Sequence of chain 1.C:
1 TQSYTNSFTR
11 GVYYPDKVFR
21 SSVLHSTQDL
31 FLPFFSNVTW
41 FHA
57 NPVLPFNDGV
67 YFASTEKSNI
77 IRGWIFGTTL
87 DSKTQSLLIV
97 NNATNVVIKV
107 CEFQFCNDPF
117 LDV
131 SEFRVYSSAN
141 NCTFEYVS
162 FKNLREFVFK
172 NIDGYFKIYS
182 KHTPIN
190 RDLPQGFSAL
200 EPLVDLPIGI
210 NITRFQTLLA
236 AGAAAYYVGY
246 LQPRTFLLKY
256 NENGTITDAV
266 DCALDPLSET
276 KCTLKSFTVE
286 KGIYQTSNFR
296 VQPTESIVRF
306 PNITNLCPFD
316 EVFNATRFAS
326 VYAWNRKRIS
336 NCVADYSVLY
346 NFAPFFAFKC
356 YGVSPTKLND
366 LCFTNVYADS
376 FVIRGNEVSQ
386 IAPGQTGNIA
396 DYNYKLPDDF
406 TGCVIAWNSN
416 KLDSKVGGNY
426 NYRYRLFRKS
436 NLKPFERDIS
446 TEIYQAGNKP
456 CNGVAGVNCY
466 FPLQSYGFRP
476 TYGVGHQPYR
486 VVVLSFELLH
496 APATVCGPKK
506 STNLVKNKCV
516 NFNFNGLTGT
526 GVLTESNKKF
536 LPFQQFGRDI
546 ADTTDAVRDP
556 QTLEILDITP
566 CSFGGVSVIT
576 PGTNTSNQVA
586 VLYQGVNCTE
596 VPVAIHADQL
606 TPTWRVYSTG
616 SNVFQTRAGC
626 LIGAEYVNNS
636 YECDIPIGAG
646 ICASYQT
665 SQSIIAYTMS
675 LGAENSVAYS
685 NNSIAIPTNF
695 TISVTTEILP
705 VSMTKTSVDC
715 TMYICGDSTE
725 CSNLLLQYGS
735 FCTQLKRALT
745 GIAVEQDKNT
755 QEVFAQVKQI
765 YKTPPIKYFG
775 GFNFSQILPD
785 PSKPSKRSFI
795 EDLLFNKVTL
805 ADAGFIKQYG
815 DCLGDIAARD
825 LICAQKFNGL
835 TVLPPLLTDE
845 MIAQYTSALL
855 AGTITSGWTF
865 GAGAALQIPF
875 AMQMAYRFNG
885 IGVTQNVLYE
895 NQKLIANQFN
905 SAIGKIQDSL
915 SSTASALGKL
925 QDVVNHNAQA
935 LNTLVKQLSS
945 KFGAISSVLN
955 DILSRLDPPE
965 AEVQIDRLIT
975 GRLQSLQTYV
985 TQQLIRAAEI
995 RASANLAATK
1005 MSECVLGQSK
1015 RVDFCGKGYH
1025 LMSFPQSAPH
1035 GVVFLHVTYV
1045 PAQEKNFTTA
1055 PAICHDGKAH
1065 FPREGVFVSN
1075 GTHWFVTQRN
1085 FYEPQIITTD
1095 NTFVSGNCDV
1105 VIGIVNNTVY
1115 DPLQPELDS

This protein binds this small molecule.
Small molecule (SMILES): CC(=O)N[C@@H]1[C@@H](O)[C@H](O)[C@@H](CO)O[C@H]1O

Binding-site contacts:
Ligand atom N2 contacts residue ASN592 of chain 1.C at 2.9 Å (h-bond).
Ligand atom C3 contacts residue ASN592 of chain 1.C at 3.8 Å.
Ligand atom C4 contacts residue ASN592 of chain 1.C at 4.2 Å.
Ligand atom O7 contacts residue GLN812 of chain 1.B at 2.5 Å (h-bond).
Ligand atom C5 contacts residue ASN592 of chain 1.C at 3.6 Å.
Ligand atom C2 contacts residue GLN812 of chain 1.B at 3.9 Å.
Ligand atom O5 contacts residue ASN592 of chain 1.C at 2.3 Å (h-bond).
Ligand atom C1 contacts residue GLN812 of chain 1.B at 3.6 Å.
Ligand atom O7 contacts residue ASN592 of chain 1.C at 3.7 Å.
Ligand atom N2 contacts residue GLN812 of chain 1.B at 4.2 Å.
Ligand atom C7 contacts residue ASN592 of chain 1.C at 3.5 Å.
Ligand atom O5 contacts residue THR594 of chain 1.C at 4.3 Å.
Ligand atom C7 contacts residue GLN812 of chain 1.B at 3.5 Å.
Ligand atom C2 contacts residue ASN592 of chain 1.C at 2.4 Å.
Ligand atom C8 contacts residue ILE810 of chain 1.B at 3.8 Å (hydrophobic).
Ligand atom O5 contacts residue GLN812 of chain 1.B at 3.6 Å.
Ligand atom C1 contacts residue ASN592 of chain 1.C at 1.4 Å.

Sequence of chain 1.B:
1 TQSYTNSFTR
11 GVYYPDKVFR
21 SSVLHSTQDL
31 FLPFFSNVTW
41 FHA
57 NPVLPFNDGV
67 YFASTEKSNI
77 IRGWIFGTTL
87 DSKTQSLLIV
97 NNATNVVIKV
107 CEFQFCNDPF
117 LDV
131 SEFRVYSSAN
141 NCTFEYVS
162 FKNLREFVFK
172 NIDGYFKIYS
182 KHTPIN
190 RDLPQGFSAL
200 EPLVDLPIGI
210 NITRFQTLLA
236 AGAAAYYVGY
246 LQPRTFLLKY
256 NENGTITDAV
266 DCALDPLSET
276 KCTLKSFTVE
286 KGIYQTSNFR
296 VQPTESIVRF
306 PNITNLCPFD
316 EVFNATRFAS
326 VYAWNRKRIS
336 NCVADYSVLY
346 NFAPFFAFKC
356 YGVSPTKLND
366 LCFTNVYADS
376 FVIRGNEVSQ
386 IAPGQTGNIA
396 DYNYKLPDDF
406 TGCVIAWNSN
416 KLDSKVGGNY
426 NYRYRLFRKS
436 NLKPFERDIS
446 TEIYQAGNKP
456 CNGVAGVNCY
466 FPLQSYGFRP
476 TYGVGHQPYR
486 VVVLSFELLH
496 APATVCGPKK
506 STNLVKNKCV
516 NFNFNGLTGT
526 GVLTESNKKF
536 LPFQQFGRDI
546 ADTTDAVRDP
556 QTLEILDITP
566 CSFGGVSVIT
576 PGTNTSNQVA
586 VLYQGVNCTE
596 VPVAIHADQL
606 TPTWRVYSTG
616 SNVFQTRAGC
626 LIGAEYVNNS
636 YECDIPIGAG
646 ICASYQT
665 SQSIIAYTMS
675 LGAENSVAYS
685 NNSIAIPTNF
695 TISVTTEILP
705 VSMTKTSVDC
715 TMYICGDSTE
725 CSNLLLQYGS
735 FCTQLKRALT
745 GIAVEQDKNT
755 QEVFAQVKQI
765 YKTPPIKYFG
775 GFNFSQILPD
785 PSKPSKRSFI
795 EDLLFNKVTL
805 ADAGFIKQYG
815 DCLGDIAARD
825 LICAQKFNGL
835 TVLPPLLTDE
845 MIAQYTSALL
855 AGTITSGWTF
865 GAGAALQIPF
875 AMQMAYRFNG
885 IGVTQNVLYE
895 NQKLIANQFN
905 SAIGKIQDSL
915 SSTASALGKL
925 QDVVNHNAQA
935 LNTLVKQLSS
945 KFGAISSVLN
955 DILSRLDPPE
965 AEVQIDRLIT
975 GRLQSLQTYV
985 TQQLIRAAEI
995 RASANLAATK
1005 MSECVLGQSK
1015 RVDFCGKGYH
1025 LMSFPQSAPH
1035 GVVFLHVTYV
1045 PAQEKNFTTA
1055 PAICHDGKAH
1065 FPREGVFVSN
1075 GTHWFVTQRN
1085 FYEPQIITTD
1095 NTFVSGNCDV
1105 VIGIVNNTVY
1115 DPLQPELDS